Sequence of chain 2.A:
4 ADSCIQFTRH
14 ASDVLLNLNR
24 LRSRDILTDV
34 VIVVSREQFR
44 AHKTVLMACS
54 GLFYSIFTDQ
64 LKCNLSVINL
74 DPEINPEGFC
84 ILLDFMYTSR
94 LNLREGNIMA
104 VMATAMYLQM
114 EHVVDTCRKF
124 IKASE

Sequence of chain 1.A:
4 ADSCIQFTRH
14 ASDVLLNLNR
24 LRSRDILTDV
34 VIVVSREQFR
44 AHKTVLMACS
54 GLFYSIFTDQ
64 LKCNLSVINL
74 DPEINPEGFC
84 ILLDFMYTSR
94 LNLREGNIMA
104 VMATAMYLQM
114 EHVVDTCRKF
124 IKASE

Binding-site contacts:
Ligand atom CE2 contacts residue THR119 of chain 1.A at 3.3 Å.
Ligand atom CD2 contacts residue ILE8 of chain 2.A at 3.9 Å (hydrophobic).
Ligand atom CG1 contacts residue THR11 of chain 2.A at 3.8 Å.
Ligand atom CE2 contacts residue PHE10 of chain 2.A at 3.5 Å (hydrophobic).
Ligand atom CA contacts residue PHE10 of chain 2.A at 3.8 Å (hydrophobic).
Ligand atom CA contacts residue EDO1 of chain 2.K at 3.9 Å.
Ligand atom CH2 contacts residue PHE88 of chain 1.A at 3.6 Å (hydrophobic).
Ligand atom N contacts residue GLN9 of chain 2.A at 2.9 Å (h-bond).
Ligand atom O contacts residue THR11 of chain 2.A at 3.2 Å (h-bond).
Ligand atom CA contacts residue GLN9 of chain 2.A at 3.2 Å.
Ligand atom CG contacts residue CYS7 of chain 2.A at 3.9 Å (hydrophobic).
Ligand atom C contacts residue PHE10 of chain 2.A at 3.6 Å (hydrophobic).
Ligand atom CE3 contacts residue ILE8 of chain 2.A at 3.4 Å (hydrophobic).
Ligand atom CE3 contacts residue PHE10 of chain 2.A at 3.7 Å (hydrophobic).
Ligand atom CG2 contacts residue GLN9 of chain 2.A at 3.8 Å.
Ligand atom NE1 contacts residue PHE10 of chain 2.A at 3.5 Å.
Ligand atom CZ3 contacts residue PHE10 of chain 2.A at 3.8 Å (hydrophobic).
Ligand atom CZ3 contacts residue LEU94 of chain 1.A at 3.9 Å (hydrophobic).
Ligand atom O contacts residue EDO1 of chain 2.K at 3.4 Å (h-bond).
Ligand atom C contacts residue GLN9 of chain 2.A at 3.5 Å.
Ligand atom CD2 contacts residue PHE10 of chain 2.A at 3.8 Å (hydrophobic).
Ligand atom O contacts residue ILE8 of chain 2.A at 3.6 Å.
Ligand atom CD1 contacts residue THR119 of chain 1.A at 3.3 Å.
Ligand atom CD1 contacts residue PHE10 of chain 2.A at 3.8 Å (hydrophobic).
Ligand atom CZ3 contacts residue PHE88 of chain 1.A at 3.9 Å (hydrophobic).
Ligand atom CZ2 contacts residue HIS115 of chain 1.A at 3.4 Å.
Ligand atom CE3 contacts residue GLN9 of chain 2.A at 3.7 Å.
Ligand atom O contacts residue GLN9 of chain 2.A at 2.9 Å (h-bond).
Ligand atom CZ2 contacts residue THR119 of chain 1.A at 3.8 Å.
Ligand atom O contacts residue PHE10 of chain 2.A at 3.3 Å.
Ligand atom C contacts residue EDO1 of chain 2.K at 3.9 Å.
Ligand atom CZ3 contacts residue ILE8 of chain 2.A at 3.9 Å (hydrophobic).
Ligand atom C contacts residue EDO1 of chain 2.K at 3.4 Å.
Ligand atom NE1 contacts residue THR119 of chain 1.A at 2.7 Å (h-bond).
Ligand atom CD contacts residue CYS7 of chain 2.A at 3.4 Å (hydrophobic).
Ligand atom CB contacts residue GLN9 of chain 2.A at 3.7 Å.
Ligand atom O contacts residue GLN9 of chain 2.A at 3.8 Å.
Ligand atom CB contacts residue EDO1 of chain 2.K at 3.1 Å.
Ligand atom CD1 contacts residue EDO1 of chain 2.K at 3.8 Å.
Ligand atom N contacts residue EDO1 of chain 2.K at 3.6 Å.

This small molecule binds to this protein.
Small molecule (SMILES): CC[C@H](C)[C@H](NC(=O)[C@@H](NC(=O)[C@H](CC1=CN=C2CC=CC=C12)NC(C)=O)C(C)C)C(=O)N1CCC[C@H]1C(N)=O